Binding-site contacts:
Ligand atom O7 contacts residue ASN315 of chain 1.A at 4.0 Å.
Ligand atom N2 contacts residue ASN315 of chain 1.A at 3.1 Å.
Ligand atom O5 contacts residue ASN315 of chain 1.A at 2.6 Å (h-bond).
Ligand atom C5 contacts residue ASN315 of chain 1.A at 3.5 Å.
Ligand atom O7 contacts residue THR313 of chain 1.A at 3.9 Å.
Ligand atom C8 contacts residue THR313 of chain 1.A at 4.1 Å.
Ligand atom C8 contacts residue VAL314 of chain 1.A at 3.4 Å (hydrophobic).
Ligand atom C8 contacts residue ASN315 of chain 1.A at 3.4 Å.
Ligand atom C3 contacts residue ASN315 of chain 1.A at 3.9 Å.
Ligand atom O7 contacts residue SER331 of chain 1.A at 4.2 Å.
Ligand atom C4 contacts residue ASN315 of chain 1.A at 4.3 Å.
Ligand atom C2 contacts residue ASN315 of chain 1.A at 2.8 Å.
Ligand atom C7 contacts residue ASN315 of chain 1.A at 3.5 Å.
Ligand atom O2 contacts residue LEU329 of chain 1.A at 4.2 Å.
Ligand atom C1 contacts residue ASN315 of chain 1.A at 1.4 Å.

Sequence of chain 1.A:
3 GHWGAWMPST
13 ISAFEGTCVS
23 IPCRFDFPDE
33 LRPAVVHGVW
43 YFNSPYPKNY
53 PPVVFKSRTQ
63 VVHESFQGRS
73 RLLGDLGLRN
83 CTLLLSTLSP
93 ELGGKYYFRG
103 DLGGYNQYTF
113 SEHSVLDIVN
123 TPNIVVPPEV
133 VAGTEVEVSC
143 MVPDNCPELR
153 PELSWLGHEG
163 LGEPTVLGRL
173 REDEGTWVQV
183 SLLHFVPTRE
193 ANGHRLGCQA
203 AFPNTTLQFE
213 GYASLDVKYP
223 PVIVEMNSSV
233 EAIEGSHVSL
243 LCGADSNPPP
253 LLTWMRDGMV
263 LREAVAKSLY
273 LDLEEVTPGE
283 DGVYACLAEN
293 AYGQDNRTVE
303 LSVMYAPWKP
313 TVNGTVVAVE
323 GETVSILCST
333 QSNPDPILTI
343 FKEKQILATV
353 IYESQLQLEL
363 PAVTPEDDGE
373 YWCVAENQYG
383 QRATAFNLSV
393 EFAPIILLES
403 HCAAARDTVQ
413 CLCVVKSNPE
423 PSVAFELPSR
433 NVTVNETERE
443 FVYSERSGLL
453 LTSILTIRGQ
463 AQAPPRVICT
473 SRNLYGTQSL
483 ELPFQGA

The small molecule below binds the protein below.
Small molecule (SMILES): CC(=O)N[C@H]1CO[C@H](CO[C@@H]2O[C@@H](C)[C@@H](O)[C@@H](O)[C@@H]2O)[C@@H](O)[C@@H]1O